Sequence of chain 1.A:
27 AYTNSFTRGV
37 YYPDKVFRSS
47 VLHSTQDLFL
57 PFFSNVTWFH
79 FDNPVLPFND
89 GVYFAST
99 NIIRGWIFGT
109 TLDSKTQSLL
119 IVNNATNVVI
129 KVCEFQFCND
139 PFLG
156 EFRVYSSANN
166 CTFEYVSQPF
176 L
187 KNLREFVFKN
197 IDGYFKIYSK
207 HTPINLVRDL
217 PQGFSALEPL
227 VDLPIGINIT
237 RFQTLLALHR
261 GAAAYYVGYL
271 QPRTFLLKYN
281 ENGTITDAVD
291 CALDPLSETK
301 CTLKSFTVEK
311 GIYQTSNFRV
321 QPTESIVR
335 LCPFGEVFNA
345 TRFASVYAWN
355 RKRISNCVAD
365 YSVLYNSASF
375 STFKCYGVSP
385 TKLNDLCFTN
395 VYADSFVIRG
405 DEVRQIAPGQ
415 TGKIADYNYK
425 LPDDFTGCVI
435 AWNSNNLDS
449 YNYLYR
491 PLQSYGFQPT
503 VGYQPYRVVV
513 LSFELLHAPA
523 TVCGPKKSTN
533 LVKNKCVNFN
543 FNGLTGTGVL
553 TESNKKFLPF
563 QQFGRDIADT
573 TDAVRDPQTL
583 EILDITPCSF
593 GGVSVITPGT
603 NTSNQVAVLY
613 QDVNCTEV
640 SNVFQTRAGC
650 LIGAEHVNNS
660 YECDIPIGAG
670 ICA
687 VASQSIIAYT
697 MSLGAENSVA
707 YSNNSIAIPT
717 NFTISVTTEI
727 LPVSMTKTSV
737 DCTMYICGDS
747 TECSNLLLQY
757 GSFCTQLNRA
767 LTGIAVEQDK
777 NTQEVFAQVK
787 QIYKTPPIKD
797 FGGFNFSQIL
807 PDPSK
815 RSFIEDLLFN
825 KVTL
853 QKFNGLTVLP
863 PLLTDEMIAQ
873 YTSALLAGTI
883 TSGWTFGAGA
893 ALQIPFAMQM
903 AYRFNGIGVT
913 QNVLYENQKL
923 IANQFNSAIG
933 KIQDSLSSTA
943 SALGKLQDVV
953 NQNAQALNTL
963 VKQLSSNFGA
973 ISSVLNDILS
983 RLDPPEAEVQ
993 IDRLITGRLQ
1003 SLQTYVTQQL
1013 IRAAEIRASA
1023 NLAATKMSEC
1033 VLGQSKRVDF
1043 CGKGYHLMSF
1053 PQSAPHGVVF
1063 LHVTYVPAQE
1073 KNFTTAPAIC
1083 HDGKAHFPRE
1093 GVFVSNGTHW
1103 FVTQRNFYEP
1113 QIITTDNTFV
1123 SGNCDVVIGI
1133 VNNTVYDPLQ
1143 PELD

The small molecule below binds the protein below.
Small molecule (SMILES): CC(=O)N[C@H]1[C@H](O[C@H]2[C@H](O)[C@@H](NC(C)=O)CO[C@@H]2CO)O[C@H](CO)[C@@H](O)[C@@H]1O

Binding-site contacts:
Ligand atom N2 contacts residue GLN895 of chain 1.A at 2.9 Å (h-bond).
Ligand atom C8 contacts residue ALA713 of chain 1.C at 3.5 Å (hydrophobic).
Ligand atom C5 contacts residue ALA706 of chain 1.C at 4.0 Å (hydrophobic).
Ligand atom C7 contacts residue GLN895 of chain 1.A at 3.9 Å.
Ligand atom C7 contacts residue LYS1073 of chain 1.C at 4.5 Å.
Ligand atom N2 contacts residue ASN1074 of chain 1.C at 3.1 Å (h-bond).
Ligand atom C1 contacts residue GLN895 of chain 1.A at 3.3 Å.
Ligand atom C5 contacts residue ASN1074 of chain 1.C at 3.6 Å.
Ligand atom C1 contacts residue ASN1074 of chain 1.C at 1.4 Å.
Ligand atom C3 contacts residue ASN1074 of chain 1.C at 3.9 Å.
Ligand atom C8 contacts residue GLN895 of chain 1.A at 3.9 Å.
Ligand atom O7 contacts residue ASN1074 of chain 1.C at 4.0 Å.
Ligand atom C2 contacts residue GLN895 of chain 1.A at 3.5 Å.
Ligand atom C6 contacts residue SER704 of chain 1.C at 4.0 Å.
Ligand atom C8 contacts residue GLU1072 of chain 1.C at 3.4 Å.
Ligand atom O5 contacts residue ASN1074 of chain 1.C at 2.3 Å (h-bond).
Ligand atom C3 contacts residue GLN895 of chain 1.A at 4.1 Å.
Ligand atom C7 contacts residue ASN1074 of chain 1.C at 4.0 Å.
Ligand atom O6 contacts residue ASN1074 of chain 1.C at 4.1 Å.
Ligand atom C3 contacts residue ALA706 of chain 1.C at 4.4 Å (hydrophobic).
Ligand atom O4 contacts residue ALA706 of chain 1.C at 4.3 Å.
Ligand atom C8 contacts residue LYS1073 of chain 1.C at 4.3 Å.
Ligand atom O6 contacts residue SER704 of chain 1.C at 3.7 Å.
Ligand atom C4 contacts residue ASN1074 of chain 1.C at 4.1 Å.
Ligand atom O7 contacts residue GLU1072 of chain 1.C at 4.0 Å.
Ligand atom C2 contacts residue ASN1074 of chain 1.C at 2.6 Å.

Sequence of chain 1.C:
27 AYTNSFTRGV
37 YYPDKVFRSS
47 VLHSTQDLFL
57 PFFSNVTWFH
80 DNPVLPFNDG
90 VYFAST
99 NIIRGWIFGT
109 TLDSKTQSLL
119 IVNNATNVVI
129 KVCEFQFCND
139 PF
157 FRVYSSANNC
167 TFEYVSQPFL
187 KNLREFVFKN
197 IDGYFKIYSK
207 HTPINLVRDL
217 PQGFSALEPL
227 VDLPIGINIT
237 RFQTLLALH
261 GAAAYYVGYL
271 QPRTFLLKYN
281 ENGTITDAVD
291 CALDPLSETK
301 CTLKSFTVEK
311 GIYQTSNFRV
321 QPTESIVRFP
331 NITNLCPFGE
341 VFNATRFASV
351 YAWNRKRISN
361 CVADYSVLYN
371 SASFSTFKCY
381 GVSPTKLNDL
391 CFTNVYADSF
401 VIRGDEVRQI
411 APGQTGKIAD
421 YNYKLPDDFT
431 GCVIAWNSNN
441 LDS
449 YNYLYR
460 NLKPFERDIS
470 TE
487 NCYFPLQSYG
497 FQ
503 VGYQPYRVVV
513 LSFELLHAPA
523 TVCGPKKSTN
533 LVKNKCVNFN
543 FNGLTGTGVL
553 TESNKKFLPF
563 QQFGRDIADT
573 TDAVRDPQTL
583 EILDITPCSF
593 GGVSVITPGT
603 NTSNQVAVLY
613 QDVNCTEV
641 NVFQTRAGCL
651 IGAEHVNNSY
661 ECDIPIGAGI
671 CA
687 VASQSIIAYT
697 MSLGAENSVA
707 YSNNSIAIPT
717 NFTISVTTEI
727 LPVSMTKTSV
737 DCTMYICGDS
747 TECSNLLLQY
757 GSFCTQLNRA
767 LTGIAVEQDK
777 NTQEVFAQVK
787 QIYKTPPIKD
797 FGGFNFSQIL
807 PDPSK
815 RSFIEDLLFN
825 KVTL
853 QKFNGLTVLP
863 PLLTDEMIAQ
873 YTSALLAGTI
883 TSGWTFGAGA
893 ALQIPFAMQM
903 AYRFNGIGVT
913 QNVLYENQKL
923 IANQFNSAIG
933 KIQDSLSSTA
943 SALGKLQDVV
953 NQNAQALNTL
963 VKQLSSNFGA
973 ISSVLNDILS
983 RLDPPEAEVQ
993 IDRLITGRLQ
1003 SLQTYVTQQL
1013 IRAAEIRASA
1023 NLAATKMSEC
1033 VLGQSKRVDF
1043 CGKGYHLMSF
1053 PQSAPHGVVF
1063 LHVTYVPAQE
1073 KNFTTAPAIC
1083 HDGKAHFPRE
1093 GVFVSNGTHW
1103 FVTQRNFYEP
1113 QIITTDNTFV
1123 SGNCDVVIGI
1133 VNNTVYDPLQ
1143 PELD